The protein below binds the small molecule below.
Small molecule (SMILES): CC(=O)N[C@@H]1[C@@H](O)[C@H](O)[C@@H](CO)O[C@H]1O

Binding-site contacts:
Ligand atom C4 contacts residue ASN410 of chain 1.B at 4.3 Å.
Ligand atom C8 contacts residue ASN410 of chain 1.B at 3.7 Å.
Ligand atom O5 contacts residue ASN113 of chain 1.B at 4.3 Å.
Ligand atom C2 contacts residue ASN113 of chain 1.B at 4.3 Å.
Ligand atom O6 contacts residue THR412 of chain 1.B at 3.9 Å.
Ligand atom O7 contacts residue ASN410 of chain 1.B at 4.1 Å.
Ligand atom C3 contacts residue ASN113 of chain 1.B at 3.8 Å.
Ligand atom C5 contacts residue ASN113 of chain 1.B at 3.8 Å.
Ligand atom C1 contacts residue ASN410 of chain 1.B at 1.4 Å.
Ligand atom N2 contacts residue ASN410 of chain 1.B at 2.9 Å (h-bond).
Ligand atom O5 contacts residue ASN410 of chain 1.B at 2.5 Å (h-bond).
Ligand atom C3 contacts residue ASN410 of chain 1.B at 3.8 Å.
Ligand atom C5 contacts residue ASN410 of chain 1.B at 3.6 Å.
Ligand atom C2 contacts residue ASN410 of chain 1.B at 2.6 Å.
Ligand atom C4 contacts residue ASN113 of chain 1.B at 4.1 Å.
Ligand atom O4 contacts residue ASN113 of chain 1.B at 4.2 Å.
Ligand atom C1 contacts residue ASN113 of chain 1.B at 3.9 Å.
Ligand atom C7 contacts residue ASN410 of chain 1.B at 3.5 Å.

Sequence of chain 1.B:
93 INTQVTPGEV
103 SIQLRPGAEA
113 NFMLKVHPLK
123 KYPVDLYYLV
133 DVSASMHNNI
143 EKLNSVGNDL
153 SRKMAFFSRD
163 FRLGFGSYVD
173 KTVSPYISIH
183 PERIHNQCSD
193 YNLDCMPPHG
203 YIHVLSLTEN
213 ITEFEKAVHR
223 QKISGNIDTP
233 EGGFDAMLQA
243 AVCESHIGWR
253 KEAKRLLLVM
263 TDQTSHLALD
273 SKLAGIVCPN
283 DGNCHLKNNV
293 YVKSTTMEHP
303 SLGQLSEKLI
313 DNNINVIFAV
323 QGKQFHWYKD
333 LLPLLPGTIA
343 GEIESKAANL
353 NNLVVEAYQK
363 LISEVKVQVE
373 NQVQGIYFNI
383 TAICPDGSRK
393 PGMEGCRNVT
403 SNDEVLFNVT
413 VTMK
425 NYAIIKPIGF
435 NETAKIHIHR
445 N